This protein binds this small molecule.
Small molecule (SMILES): CC(=O)N[C@H]1[C@H](O[C@H]2[C@H](O)[C@@H](NC(C)=O)CO[C@@H]2CO)O[C@H](CO)[C@@H](O[C@@H]2O[C@H](CO)[C@@H](O)[C@H](O[C@@H]3O[C@H](CO)[C@@H](O)[C@H](O)[C@@H]3O)[C@@H]2O)[C@@H]1O

Binding-site contacts:
Ligand atom C5 contacts residue ASP1389 of chain 1.A at 4.0 Å.
Ligand atom C8 contacts residue LEU85 of chain 1.A at 4.0 Å (hydrophobic).
Ligand atom O5 contacts residue PRO1341 of chain 1.A at 4.4 Å.
Ligand atom O3 contacts residue PRO1341 of chain 1.A at 3.4 Å.
Ligand atom C5 contacts residue ASN1386 of chain 1.A at 3.6 Å.
Ligand atom C3 contacts residue LEU85 of chain 1.A at 4.5 Å (hydrophobic).
Ligand atom C8 contacts residue GLU1339 of chain 1.A at 3.2 Å.
Ligand atom C1 contacts residue SER1388 of chain 1.A at 4.2 Å.
Ligand atom C3 contacts residue PRO1341 of chain 1.A at 4.0 Å (hydrophobic).
Ligand atom C1 contacts residue GLU1339 of chain 1.A at 4.0 Å.
Ligand atom C8 contacts residue PRO1341 of chain 1.A at 3.6 Å (hydrophobic).
Ligand atom N2 contacts residue PRO1341 of chain 1.A at 4.4 Å.
Ligand atom O5 contacts residue SER1388 of chain 1.A at 4.4 Å.
Ligand atom C7 contacts residue GLU1339 of chain 1.A at 3.1 Å.
Ligand atom C5 contacts residue SER1388 of chain 1.A at 4.4 Å.
Ligand atom C4 contacts residue ASN1386 of chain 1.A at 4.2 Å.
Ligand atom C1 contacts residue ASN1386 of chain 1.A at 1.4 Å.
Ligand atom O7 contacts residue SER1340 of chain 1.A at 3.9 Å.
Ligand atom O7 contacts residue GLU1339 of chain 1.A at 2.9 Å (salt-bridge).
Ligand atom C6 contacts residue GLN84 of chain 1.A at 4.3 Å.
Ligand atom C1 contacts residue ASP1389 of chain 1.A at 3.9 Å.
Ligand atom C2 contacts residue GLU1339 of chain 1.A at 3.5 Å.
Ligand atom C2 contacts residue PRO1341 of chain 1.A at 3.7 Å (hydrophobic).
Ligand atom O7 contacts residue PRO1341 of chain 1.A at 3.6 Å.
Ligand atom C2 contacts residue ASN1386 of chain 1.A at 2.5 Å.
Ligand atom N2 contacts residue ASN1386 of chain 1.A at 2.9 Å (h-bond).
Ligand atom C4 contacts residue PRO1341 of chain 1.A at 3.8 Å (hydrophobic).
Ligand atom N2 contacts residue GLU1339 of chain 1.A at 3.0 Å (salt-bridge).
Ligand atom O5 contacts residue ASN1386 of chain 1.A at 2.4 Å (h-bond).
Ligand atom C6 contacts residue ASP1389 of chain 1.A at 3.7 Å.
Ligand atom C3 contacts residue ASN1386 of chain 1.A at 3.8 Å.
Ligand atom C7 contacts residue ASN1386 of chain 1.A at 4.2 Å.
Ligand atom O5 contacts residue ASP1389 of chain 1.A at 3.2 Å.
Ligand atom C7 contacts residue PRO1341 of chain 1.A at 3.9 Å (hydrophobic).

Sequence of chain 1.A:
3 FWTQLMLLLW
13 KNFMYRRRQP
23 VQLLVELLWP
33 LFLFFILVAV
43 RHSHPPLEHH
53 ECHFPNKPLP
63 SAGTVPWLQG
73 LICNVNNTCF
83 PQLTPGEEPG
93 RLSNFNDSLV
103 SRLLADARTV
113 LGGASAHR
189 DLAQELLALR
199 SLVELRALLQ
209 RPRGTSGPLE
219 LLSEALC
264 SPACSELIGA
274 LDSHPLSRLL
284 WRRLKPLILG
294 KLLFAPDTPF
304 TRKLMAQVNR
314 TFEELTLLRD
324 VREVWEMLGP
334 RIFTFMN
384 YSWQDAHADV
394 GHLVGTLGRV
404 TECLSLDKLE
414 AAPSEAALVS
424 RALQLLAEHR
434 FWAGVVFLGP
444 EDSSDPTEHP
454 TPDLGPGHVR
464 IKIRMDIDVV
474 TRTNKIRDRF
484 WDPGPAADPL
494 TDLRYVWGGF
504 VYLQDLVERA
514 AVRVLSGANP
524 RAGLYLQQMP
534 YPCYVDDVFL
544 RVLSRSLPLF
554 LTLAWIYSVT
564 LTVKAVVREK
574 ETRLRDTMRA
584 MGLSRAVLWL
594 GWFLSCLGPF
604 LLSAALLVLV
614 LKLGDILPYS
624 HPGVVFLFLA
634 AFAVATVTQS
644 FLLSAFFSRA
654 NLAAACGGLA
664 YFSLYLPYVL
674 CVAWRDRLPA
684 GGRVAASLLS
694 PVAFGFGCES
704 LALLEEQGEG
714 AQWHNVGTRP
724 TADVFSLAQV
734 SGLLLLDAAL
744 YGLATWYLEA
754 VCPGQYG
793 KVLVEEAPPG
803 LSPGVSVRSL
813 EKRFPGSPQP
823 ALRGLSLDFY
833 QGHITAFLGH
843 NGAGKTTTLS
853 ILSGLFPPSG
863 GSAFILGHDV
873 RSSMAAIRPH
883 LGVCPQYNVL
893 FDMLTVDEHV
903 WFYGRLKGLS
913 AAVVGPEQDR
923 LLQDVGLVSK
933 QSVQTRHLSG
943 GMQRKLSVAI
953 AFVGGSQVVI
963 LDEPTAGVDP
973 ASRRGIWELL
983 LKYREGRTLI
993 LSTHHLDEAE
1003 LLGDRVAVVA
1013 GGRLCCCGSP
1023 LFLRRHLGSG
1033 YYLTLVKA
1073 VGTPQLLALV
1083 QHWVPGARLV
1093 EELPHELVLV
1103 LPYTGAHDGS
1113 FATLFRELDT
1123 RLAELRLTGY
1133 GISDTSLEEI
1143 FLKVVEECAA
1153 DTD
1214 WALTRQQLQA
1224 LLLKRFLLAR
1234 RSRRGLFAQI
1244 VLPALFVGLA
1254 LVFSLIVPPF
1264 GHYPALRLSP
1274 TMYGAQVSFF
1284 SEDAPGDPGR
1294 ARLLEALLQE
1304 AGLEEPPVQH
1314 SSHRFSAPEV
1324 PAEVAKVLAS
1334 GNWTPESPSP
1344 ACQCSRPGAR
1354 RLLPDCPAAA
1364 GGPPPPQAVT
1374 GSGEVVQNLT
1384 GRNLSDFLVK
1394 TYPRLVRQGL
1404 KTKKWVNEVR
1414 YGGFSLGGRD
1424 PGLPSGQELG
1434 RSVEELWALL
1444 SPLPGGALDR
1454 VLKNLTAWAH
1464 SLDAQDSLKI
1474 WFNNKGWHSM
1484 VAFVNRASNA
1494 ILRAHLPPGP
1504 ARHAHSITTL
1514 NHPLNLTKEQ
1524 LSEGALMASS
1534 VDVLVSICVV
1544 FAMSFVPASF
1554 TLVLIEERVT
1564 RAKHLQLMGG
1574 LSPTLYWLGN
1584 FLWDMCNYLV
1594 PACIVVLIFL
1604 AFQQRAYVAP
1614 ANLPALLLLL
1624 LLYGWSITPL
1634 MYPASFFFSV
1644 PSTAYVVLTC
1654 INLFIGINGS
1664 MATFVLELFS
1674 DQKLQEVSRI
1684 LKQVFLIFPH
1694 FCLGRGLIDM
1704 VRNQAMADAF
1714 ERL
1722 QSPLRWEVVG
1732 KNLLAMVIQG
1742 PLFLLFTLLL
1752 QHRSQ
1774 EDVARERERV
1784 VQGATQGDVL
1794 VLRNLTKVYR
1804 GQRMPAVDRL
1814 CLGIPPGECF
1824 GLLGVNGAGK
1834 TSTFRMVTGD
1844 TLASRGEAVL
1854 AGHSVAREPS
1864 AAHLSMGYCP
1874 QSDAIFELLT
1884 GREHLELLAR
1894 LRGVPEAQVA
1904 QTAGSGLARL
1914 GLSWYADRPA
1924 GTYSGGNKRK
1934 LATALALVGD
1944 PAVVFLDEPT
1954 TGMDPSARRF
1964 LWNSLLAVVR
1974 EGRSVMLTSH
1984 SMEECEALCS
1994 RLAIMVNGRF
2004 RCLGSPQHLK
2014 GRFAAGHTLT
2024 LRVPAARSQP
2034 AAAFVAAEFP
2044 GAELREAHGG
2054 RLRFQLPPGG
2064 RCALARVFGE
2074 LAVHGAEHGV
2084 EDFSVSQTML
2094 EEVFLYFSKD